A small-molecule ligand and the protein it binds are described below.
Small molecule (SMILES): Cc1[nH]c(C(F)(F)F)cc1C(=O)O

Sequence of chain 1.A:
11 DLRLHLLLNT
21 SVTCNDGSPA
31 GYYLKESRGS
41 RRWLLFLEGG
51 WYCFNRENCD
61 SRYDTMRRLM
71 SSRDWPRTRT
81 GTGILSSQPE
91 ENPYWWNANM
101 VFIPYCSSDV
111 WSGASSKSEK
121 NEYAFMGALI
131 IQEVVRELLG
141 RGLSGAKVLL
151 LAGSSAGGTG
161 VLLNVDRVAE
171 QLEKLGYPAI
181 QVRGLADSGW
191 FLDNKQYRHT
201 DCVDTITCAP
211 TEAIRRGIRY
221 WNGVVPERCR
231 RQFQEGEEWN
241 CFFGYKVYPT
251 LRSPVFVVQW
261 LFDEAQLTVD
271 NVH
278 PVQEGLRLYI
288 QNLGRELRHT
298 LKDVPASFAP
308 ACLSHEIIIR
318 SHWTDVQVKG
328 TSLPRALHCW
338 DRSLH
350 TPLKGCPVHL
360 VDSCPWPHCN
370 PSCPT

Binding-site contacts:
Ligand atom C contacts residue TYR52 of chain 1.A at 4.0 Å (hydrophobic).
Ligand atom C6 contacts residue SER155 of chain 1.A at 3.6 Å.
Ligand atom O1 contacts residue PHE191 of chain 1.A at 3.5 Å.
Ligand atom C4 contacts residue PHE191 of chain 1.A at 3.3 Å (hydrophobic).
Ligand atom C2 contacts residue PHE191 of chain 1.A at 3.7 Å (hydrophobic).
Ligand atom C3 contacts residue PHE191 of chain 1.A at 3.3 Å (hydrophobic).
Ligand atom C1 contacts residue PHE191 of chain 1.A at 3.4 Å (hydrophobic).
Ligand atom F1 contacts residue PHE191 of chain 1.A at 3.9 Å.
Ligand atom C3 contacts residue TYR52 of chain 1.A at 4.3 Å (hydrophobic).
Ligand atom C5 contacts residue PHE191 of chain 1.A at 3.7 Å (hydrophobic).
Ligand atom F1 contacts residue ILE214 of chain 1.A at 3.8 Å.
Ligand atom F contacts residue VAL110 of chain 1.A at 3.7 Å.
Ligand atom O contacts residue TRP51 of chain 1.A at 2.9 Å.
Ligand atom C5 contacts residue TRP51 of chain 1.A at 3.4 Å (hydrophobic).
Ligand atom C6 contacts residue ALA156 of chain 1.A at 2.9 Å (hydrophobic).
Ligand atom N contacts residue PHE191 of chain 1.A at 3.2 Å.
Ligand atom F2 contacts residue GLY189 of chain 1.A at 4.3 Å.
Ligand atom O contacts residue VAL269 of chain 1.A at 3.4 Å.
Ligand atom F2 contacts residue PHE191 of chain 1.A at 3.3 Å.
Ligand atom C3 contacts residue ALA156 of chain 1.A at 4.1 Å (hydrophobic).
Ligand atom C2 contacts residue ILE214 of chain 1.A at 4.1 Å (hydrophobic).
Ligand atom F contacts residue THR159 of chain 1.A at 3.8 Å.
Ligand atom O1 contacts residue ALA265 of chain 1.A at 3.6 Å.
Ligand atom F1 contacts residue PHE243 of chain 1.A at 4.1 Å.
Ligand atom F2 contacts residue PHE242 of chain 1.A at 3.2 Å.
Ligand atom F1 contacts residue PHE242 of chain 1.A at 3.6 Å.
Ligand atom N contacts residue THR159 of chain 1.A at 3.6 Å (h-bond).
Ligand atom N contacts residue ALA156 of chain 1.A at 4.0 Å.
Ligand atom C4 contacts residue TYR52 of chain 1.A at 3.9 Å (hydrophobic).
Ligand atom C2 contacts residue PHE242 of chain 1.A at 3.9 Å (hydrophobic).
Ligand atom O1 contacts residue TRP51 of chain 1.A at 3.3 Å.
Ligand atom C1 contacts residue THR159 of chain 1.A at 4.0 Å.
Ligand atom C2 contacts residue THR159 of chain 1.A at 3.6 Å.
Ligand atom F contacts residue ILE214 of chain 1.A at 3.3 Å.
Ligand atom C6 contacts residue PHE191 of chain 1.A at 3.8 Å (hydrophobic).
Ligand atom F contacts residue PHE242 of chain 1.A at 3.5 Å.
Ligand atom F2 contacts residue THR159 of chain 1.A at 2.5 Å.
Ligand atom O contacts residue TYR52 of chain 1.A at 3.6 Å (h-bond).
Ligand atom C5 contacts residue TYR52 of chain 1.A at 4.1 Å (hydrophobic).
Ligand atom C contacts residue PHE191 of chain 1.A at 3.6 Å (hydrophobic).